Binding-site contacts:
Ligand atom N contacts residue TYR7 of chain 1.A at 3.3 Å (h-bond).
Ligand atom CA contacts residue ASN66 of chain 1.A at 3.3 Å.
Ligand atom CG contacts residue GLU63 of chain 1.A at 3.1 Å.
Ligand atom O contacts residue LYS146 of chain 1.A at 2.8 Å (salt-bridge).
Ligand atom NE2 contacts residue ASP74 of chain 1.A at 3.2 Å (salt-bridge).
Ligand atom C contacts residue GLU63 of chain 1.A at 3.3 Å.
Ligand atom C contacts residue TYR7 of chain 1.A at 3.1 Å (hydrophobic).
Ligand atom C contacts residue LYS146 of chain 1.A at 3.1 Å.
Ligand atom OXT contacts residue THR80 of chain 1.A at 3.3 Å.
Ligand atom CA contacts residue TYR7 of chain 1.A at 3.2 Å (hydrophobic).
Ligand atom C contacts residue ARG156 of chain 1.A at 3.1 Å.
Ligand atom O contacts residue HIS70 of chain 1.A at 3.1 Å (h-bond).
Ligand atom CD1 contacts residue GLU114 of chain 1.A at 3.3 Å.
Ligand atom ND1 contacts residue HIS70 of chain 1.A at 2.8 Å.
Ligand atom NH1 contacts residue GLU63 of chain 1.A at 2.8 Å (salt-bridge).
Ligand atom O contacts residue TYR84 of chain 1.A at 2.5 Å (h-bond).
Ligand atom NE contacts residue GLN155 of chain 1.A at 3.2 Å (h-bond).
Ligand atom CE1 contacts residue TYR116 of chain 1.A at 3.2 Å (hydrophobic).
Ligand atom CG contacts residue HIS70 of chain 1.A at 3.2 Å.
Ligand atom O contacts residue TYR159 of chain 1.A at 2.9 Å (h-bond).
Ligand atom NH2 contacts residue TRP167 of chain 1.A at 3.0 Å.
Ligand atom CZ contacts residue GLU63 of chain 1.A at 3.2 Å.
Ligand atom O contacts residue ARG156 of chain 1.A at 2.7 Å (salt-bridge).
Ligand atom OXT contacts residue LYS146 of chain 1.A at 2.9 Å (salt-bridge).
Ligand atom NE contacts residue GLU63 of chain 1.A at 2.9 Å (salt-bridge).
Ligand atom CA contacts residue GLU63 of chain 1.A at 3.1 Å.
Ligand atom N contacts residue GLU63 of chain 1.A at 2.6 Å (salt-bridge).
Ligand atom N contacts residue TYR7 of chain 1.A at 2.8 Å (h-bond).
Ligand atom N contacts residue TYR171 of chain 1.A at 2.6 Å (h-bond).
Ligand atom CB contacts residue ASN77 of chain 1.A at 3.3 Å.
Ligand atom N contacts residue ASN77 of chain 1.A at 2.7 Å (h-bond).
Ligand atom O contacts residue TYR7 of chain 1.A at 3.3 Å.
Ligand atom CD1 contacts residue TYR116 of chain 1.A at 2.9 Å (hydrophobic).
Ligand atom O contacts residue SER143 of chain 1.A at 3.2 Å (h-bond).
Ligand atom CB contacts residue SER143 of chain 1.A at 3.4 Å.
Ligand atom CD1 contacts residue ARG156 of chain 1.A at 3.1 Å.
Ligand atom CD2 contacts residue TYR116 of chain 1.A at 3.2 Å (hydrophobic).
Ligand atom CA contacts residue ARG156 of chain 1.A at 3.3 Å.
Ligand atom O contacts residue ASN77 of chain 1.A at 3.2 Å (h-bond).
Ligand atom CD contacts residue GLN155 of chain 1.A at 3.3 Å.

Sequence of chain 1.A:
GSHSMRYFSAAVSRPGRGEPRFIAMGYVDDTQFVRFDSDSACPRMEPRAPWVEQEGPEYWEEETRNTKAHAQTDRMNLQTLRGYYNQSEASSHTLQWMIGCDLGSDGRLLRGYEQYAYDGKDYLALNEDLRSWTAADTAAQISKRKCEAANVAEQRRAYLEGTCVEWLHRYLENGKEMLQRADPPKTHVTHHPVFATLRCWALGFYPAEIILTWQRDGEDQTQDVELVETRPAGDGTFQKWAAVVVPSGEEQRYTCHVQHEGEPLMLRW

The small molecule below binds the protein below.
Small molecule (SMILES): CC[C@H](C)[C@H](NC(=O)[C@@H](N)CCCN=C(N)N)C(=O)N[C@H](C(=O)N1CCC[C@H]1C(=O)N[C@@H](CCCN=C(N)N)C(=O)N[C@@H](CC1=NC=NC1)C(=O)N[C@@H](CC(C)C)C(=O)N[C@@H](CCC(N)=O)C(=O)N[C@@H](CC(C)C)C(=O)O)[C@@H](C)CC